This protein binds this small molecule.
Small molecule (SMILES): Nc1nc2ccccc2[nH]1

Binding-site contacts:
Ligand atom CAJ contacts residue HIS133 of chain 1.A at 3.6 Å.
Ligand atom NAF contacts residue GLU160 of chain 1.A at 2.9 Å (salt-bridge).
Ligand atom NAA contacts residue HIS133 of chain 1.A at 3.4 Å (h-bond).
Ligand atom CAD contacts residue ARG6 of chain 1.A at 4.5 Å.
Ligand atom CAI contacts residue GLU160 of chain 1.A at 4.0 Å.
Ligand atom CAE contacts residue HIS133 of chain 1.A at 3.9 Å.
Ligand atom CAI contacts residue HIS133 of chain 1.A at 3.5 Å.
Ligand atom CAC contacts residue HIS133 of chain 1.A at 3.9 Å.
Ligand atom NAG contacts residue HIS133 of chain 1.A at 3.3 Å.
Ligand atom CAH contacts residue GLU160 of chain 1.A at 3.7 Å.
Ligand atom CAB contacts residue HIS133 of chain 1.A at 3.9 Å.
Ligand atom NAA contacts residue GLU160 of chain 1.A at 2.9 Å (salt-bridge).
Ligand atom CAD contacts residue HIS133 of chain 1.A at 3.8 Å.
Ligand atom CAB contacts residue ARG6 of chain 1.A at 3.8 Å.
Ligand atom NAF contacts residue HIS133 of chain 1.A at 3.4 Å (h-bond).
Ligand atom CAH contacts residue HIS133 of chain 1.A at 3.2 Å.
Ligand atom CAC contacts residue ARG6 of chain 1.A at 4.4 Å.

Sequence of chain 1.A:
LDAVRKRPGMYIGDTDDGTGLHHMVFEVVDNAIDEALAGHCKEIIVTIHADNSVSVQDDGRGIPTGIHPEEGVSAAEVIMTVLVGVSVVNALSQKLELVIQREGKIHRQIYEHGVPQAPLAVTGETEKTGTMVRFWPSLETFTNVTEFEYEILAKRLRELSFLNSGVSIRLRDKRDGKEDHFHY